Sequence of chain 1.H:
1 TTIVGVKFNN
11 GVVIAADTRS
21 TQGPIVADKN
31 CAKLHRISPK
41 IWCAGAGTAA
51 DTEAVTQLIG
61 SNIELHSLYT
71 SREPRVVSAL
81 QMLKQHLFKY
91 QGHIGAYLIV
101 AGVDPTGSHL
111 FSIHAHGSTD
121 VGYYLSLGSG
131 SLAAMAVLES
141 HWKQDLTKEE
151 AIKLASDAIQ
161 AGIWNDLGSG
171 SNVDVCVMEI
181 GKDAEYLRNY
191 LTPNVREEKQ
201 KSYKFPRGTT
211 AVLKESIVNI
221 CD

Sequence of chain 1.I:
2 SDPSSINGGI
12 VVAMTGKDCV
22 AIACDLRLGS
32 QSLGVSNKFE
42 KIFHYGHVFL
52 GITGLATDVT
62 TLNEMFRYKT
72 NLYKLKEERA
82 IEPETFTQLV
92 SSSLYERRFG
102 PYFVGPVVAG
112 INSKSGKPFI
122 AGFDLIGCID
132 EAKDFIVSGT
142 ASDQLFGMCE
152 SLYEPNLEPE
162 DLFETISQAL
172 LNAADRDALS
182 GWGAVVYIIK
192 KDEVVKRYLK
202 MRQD

Sequence of chain 1.Z:
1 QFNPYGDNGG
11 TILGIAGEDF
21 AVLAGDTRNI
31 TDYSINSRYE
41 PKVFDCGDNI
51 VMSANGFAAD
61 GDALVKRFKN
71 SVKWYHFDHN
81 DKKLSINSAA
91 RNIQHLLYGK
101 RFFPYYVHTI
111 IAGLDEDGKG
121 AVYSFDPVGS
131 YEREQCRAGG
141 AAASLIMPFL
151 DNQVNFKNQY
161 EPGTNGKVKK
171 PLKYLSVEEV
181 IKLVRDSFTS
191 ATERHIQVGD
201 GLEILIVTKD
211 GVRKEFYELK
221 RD

This small molecule binds to this protein.
Small molecule (SMILES): COc1ccc(C[C@H](NC(=O)[C@H](C)NC(=O)CN2CCOCC2)C(=O)N[C@@H](Cc2ccccc2)[C@@H](O)[C@H](C)CO)cc1

Binding-site contacts:
Ligand atom C2 contacts residue THR52 of chain 1.H at 3.5 Å.
Ligand atom C10 contacts residue GLY168 of chain 1.H at 3.6 Å.
Ligand atom C1 contacts residue THR52 of chain 1.H at 3.7 Å.
Ligand atom O49 contacts residue THR21 of chain 1.H at 3.3 Å (h-bond).
Ligand atom N28 contacts residue ASP125 of chain 1.I at 3.2 Å (salt-bridge).
Ligand atom C42 contacts residue GLY47 of chain 1.H at 3.7 Å.
Ligand atom O21 contacts residue GLY47 of chain 1.H at 3.0 Å (h-bond).
Ligand atom C27 contacts residue THR21 of chain 1.H at 3.7 Å.
Ligand atom C11 contacts residue ARG19 of chain 1.H at 3.3 Å.
Ligand atom C10 contacts residue THR1 of chain 1.H at 1.5 Å.
Ligand atom C3 contacts residue GLU53 of chain 1.H at 3.6 Å.
Ligand atom C5 contacts residue ALA49 of chain 1.H at 3.6 Å (hydrophobic).
Ligand atom O13 contacts residue THR1 of chain 1.H at 3.3 Å (h-bond).
Ligand atom O39 contacts residue ALA49 of chain 1.H at 3.0 Å (h-bond).
Ligand atom C8 contacts residue THR1 of chain 1.H at 2.4 Å.
Ligand atom C24 contacts residue GLY47 of chain 1.H at 3.4 Å.
Ligand atom C23 contacts residue GLY47 of chain 1.H at 3.5 Å.
Ligand atom C12 contacts residue THR1 of chain 1.H at 2.5 Å.
Ligand atom C9 contacts residue MES1 of chain 1.FA at 3.6 Å.
Ligand atom C11 contacts residue GLY168 of chain 1.H at 3.1 Å.
Ligand atom C7 contacts residue GLY47 of chain 1.H at 3.5 Å.
Ligand atom C1 contacts residue GLY45 of chain 1.H at 3.5 Å.
Ligand atom C11 contacts residue THR1 of chain 1.H at 2.5 Å.
Ligand atom C46 contacts residue THR48 of chain 1.H at 3.7 Å.
Ligand atom N25 contacts residue THR21 of chain 1.H at 3.0 Å (h-bond).
Ligand atom C7 contacts residue THR1 of chain 1.H at 2.6 Å.
Ligand atom O13 contacts residue THR21 of chain 1.H at 3.0 Å (h-bond).
Ligand atom O49 contacts residue SER20 of chain 1.H at 3.2 Å (h-bond).
Ligand atom O37 contacts residue GLN22 of chain 1.H at 3.5 Å.
Ligand atom C32 contacts residue LEU126 of chain 1.I at 3.4 Å (hydrophobic).
Ligand atom C6 contacts residue THR1 of chain 1.H at 3.6 Å.
Ligand atom C9 contacts residue THR1 of chain 1.H at 1.4 Å.
Ligand atom C4 contacts residue ALA49 of chain 1.H at 3.5 Å (hydrophobic).
Ligand atom N22 contacts residue THR1 of chain 1.H at 3.7 Å.
Ligand atom O21 contacts residue MES1 of chain 1.FA at 2.4 Å (h-bond).
Ligand atom C4 contacts residue CYS31 of chain 1.H at 3.6 Å (hydrophobic).
Ligand atom N22 contacts residue GLY47 of chain 1.H at 2.9 Å (h-bond).
Ligand atom O21 contacts residue THR1 of chain 1.H at 2.4 Å (h-bond).
Ligand atom C12 contacts residue MES1 of chain 1.FA at 3.2 Å.
Ligand atom C42 contacts residue MES1 of chain 1.FA at 3.6 Å.